This small molecule binds to this protein.
Small molecule (SMILES): CC(=O)N[C@@H]1[C@@H](O)[C@H](O)[C@@H](CO)O[C@H]1O

Sequence of chain 1.A:
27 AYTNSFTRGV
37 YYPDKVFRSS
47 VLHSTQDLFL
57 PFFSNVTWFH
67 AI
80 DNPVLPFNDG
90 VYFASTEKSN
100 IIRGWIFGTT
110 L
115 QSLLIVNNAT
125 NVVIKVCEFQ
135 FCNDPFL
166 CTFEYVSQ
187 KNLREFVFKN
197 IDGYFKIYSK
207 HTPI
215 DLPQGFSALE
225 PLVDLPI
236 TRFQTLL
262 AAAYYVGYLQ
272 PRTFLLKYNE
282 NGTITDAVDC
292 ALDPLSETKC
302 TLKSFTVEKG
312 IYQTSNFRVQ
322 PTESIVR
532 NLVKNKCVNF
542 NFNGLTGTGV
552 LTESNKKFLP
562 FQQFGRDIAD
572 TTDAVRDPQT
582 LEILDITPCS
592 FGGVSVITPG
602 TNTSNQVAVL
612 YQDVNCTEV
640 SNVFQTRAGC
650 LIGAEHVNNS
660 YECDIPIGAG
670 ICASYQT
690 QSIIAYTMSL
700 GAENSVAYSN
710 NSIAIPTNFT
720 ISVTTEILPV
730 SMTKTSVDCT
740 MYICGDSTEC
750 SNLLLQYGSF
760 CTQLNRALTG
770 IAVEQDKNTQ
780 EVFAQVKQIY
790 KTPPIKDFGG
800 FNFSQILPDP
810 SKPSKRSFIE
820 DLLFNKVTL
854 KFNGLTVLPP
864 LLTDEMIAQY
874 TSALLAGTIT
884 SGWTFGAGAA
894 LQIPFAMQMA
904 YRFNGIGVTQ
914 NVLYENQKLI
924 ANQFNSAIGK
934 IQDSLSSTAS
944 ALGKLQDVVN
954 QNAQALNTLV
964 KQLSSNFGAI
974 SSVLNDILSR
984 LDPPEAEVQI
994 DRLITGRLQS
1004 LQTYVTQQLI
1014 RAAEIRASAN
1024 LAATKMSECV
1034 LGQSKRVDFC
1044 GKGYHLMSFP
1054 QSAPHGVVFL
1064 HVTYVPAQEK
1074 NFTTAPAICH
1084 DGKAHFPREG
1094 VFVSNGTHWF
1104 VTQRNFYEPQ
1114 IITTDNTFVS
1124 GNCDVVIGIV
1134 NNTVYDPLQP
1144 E

Binding-site contacts:
Ligand atom C8 contacts residue GLY1131 of chain 1.A at 4.0 Å.
Ligand atom C4 contacts residue ASN709 of chain 1.A at 4.2 Å.
Ligand atom C2 contacts residue ASN709 of chain 1.A at 2.5 Å.
Ligand atom C5 contacts residue ASN709 of chain 1.A at 3.6 Å.
Ligand atom C3 contacts residue ASN709 of chain 1.A at 3.8 Å.
Ligand atom O7 contacts residue ASN709 of chain 1.A at 2.8 Å (h-bond).
Ligand atom C7 contacts residue ASN709 of chain 1.A at 3.1 Å.
Ligand atom C1 contacts residue ASN709 of chain 1.A at 1.4 Å.
Ligand atom C8 contacts residue ASN709 of chain 1.A at 4.2 Å.
Ligand atom O7 contacts residue ASP796 of chain 1.C at 4.2 Å.
Ligand atom N2 contacts residue ASN709 of chain 1.A at 3.0 Å (h-bond).
Ligand atom O6 contacts residue ASN709 of chain 1.A at 4.4 Å.
Ligand atom O5 contacts residue ASP796 of chain 1.C at 3.8 Å.
Ligand atom O5 contacts residue ASN709 of chain 1.A at 2.3 Å (h-bond).
Ligand atom C1 contacts residue ASP796 of chain 1.C at 4.0 Å.

Sequence of chain 1.C:
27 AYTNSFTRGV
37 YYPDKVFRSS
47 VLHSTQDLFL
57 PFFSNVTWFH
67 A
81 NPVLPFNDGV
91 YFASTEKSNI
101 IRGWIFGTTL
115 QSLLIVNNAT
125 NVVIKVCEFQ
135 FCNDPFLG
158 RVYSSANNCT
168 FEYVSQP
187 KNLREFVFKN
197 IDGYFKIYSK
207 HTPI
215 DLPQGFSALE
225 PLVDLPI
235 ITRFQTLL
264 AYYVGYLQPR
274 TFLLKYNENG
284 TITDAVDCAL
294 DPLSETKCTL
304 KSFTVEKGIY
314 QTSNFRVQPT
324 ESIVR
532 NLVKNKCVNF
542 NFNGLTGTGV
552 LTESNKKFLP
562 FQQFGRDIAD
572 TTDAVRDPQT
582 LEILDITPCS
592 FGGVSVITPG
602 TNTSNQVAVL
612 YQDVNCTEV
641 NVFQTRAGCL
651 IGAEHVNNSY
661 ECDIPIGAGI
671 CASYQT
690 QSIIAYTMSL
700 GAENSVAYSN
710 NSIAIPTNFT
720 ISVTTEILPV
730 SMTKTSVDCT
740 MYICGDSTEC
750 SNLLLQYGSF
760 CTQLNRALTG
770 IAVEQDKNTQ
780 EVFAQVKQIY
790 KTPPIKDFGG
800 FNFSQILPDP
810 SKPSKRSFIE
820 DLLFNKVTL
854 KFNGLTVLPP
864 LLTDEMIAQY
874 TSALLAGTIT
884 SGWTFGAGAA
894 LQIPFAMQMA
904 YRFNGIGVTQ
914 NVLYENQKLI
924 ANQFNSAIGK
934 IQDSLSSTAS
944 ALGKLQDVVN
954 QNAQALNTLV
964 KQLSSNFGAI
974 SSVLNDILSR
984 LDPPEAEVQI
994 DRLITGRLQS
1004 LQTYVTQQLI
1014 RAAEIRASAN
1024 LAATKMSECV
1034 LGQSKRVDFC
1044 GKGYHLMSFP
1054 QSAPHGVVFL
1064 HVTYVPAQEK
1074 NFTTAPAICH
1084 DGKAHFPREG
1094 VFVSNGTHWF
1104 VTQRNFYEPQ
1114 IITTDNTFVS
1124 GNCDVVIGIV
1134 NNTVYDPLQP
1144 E